Sequence of chain 1.B:
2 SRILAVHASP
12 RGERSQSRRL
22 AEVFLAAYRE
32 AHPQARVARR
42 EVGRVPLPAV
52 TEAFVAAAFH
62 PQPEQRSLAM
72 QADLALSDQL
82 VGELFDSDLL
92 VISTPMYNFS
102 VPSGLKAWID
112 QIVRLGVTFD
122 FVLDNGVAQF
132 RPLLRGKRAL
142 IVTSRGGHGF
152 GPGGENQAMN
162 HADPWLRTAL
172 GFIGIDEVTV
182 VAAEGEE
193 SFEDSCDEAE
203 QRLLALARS

This small molecule binds to this protein.
Small molecule (SMILES): CN(C)c1ccc(/N=N/c2ccccc2C(=O)O)cc1

Binding-site contacts:
Ligand atom C2' contacts residue PHE131 of chain 1.A at 4.0 Å (hydrophobic).
Ligand atom CHZ contacts residue ASN157 of chain 1.B at 3.4 Å.
Ligand atom C5 contacts residue FMN1 of chain 1.G at 3.4 Å.
Ligand atom N1' contacts residue PHE131 of chain 1.A at 3.8 Å.
Ligand atom C5' contacts residue GLY148 of chain 1.B at 3.5 Å.
Ligand atom C1' contacts residue FMN1 of chain 1.G at 3.6 Å.
Ligand atom C3 contacts residue PHE60 of chain 1.A at 3.1 Å (hydrophobic).
Ligand atom C contacts residue GLU188 of chain 1.B at 3.5 Å.
Ligand atom C5' contacts residue PHE131 of chain 1.A at 3.7 Å (hydrophobic).
Ligand atom O contacts residue GLY147 of chain 1.B at 3.8 Å.
Ligand atom C3 contacts residue FMN1 of chain 1.G at 3.4 Å.
Ligand atom C2' contacts residue FMN1 of chain 1.G at 4.1 Å.
Ligand atom C4 contacts residue FMN1 of chain 1.G at 3.4 Å.
Ligand atom C6' contacts residue GLY148 of chain 1.B at 3.8 Å.
Ligand atom N1 contacts residue FMN1 of chain 1.G at 3.4 Å (h-bond).
Ligand atom N1 contacts residue PHE131 of chain 1.A at 3.7 Å.
Ligand atom C2' contacts residue PHE100 of chain 1.B at 3.7 Å (hydrophobic).
Ligand atom C6' contacts residue PHE131 of chain 1.A at 3.1 Å (hydrophobic).
Ligand atom C5 contacts residue PHE120 of chain 1.A at 3.9 Å (hydrophobic).
Ligand atom OXT contacts residue FMN1 of chain 1.G at 3.4 Å.
Ligand atom C4' contacts residue PHE151 of chain 1.B at 4.0 Å (hydrophobic).
Ligand atom CHZ contacts residue HIS149 of chain 1.B at 3.3 Å.
Ligand atom C1 contacts residue FMN1 of chain 1.G at 3.4 Å.
Ligand atom C2' contacts residue PHE173 of chain 1.A at 3.7 Å (hydrophobic).
Ligand atom O contacts residue GLU188 of chain 1.B at 3.0 Å (salt-bridge).
Ligand atom C contacts residue FMN1 of chain 1.G at 3.4 Å.
Ligand atom C3' contacts residue PHE151 of chain 1.B at 3.8 Å (hydrophobic).
Ligand atom C1' contacts residue PHE131 of chain 1.A at 3.5 Å (hydrophobic).
Ligand atom C4 contacts residue PHE120 of chain 1.A at 3.9 Å (hydrophobic).
Ligand atom CHX contacts residue ASN157 of chain 1.B at 3.4 Å.
Ligand atom O contacts residue FMN1 of chain 1.G at 3.8 Å.
Ligand atom C6 contacts residue FMN1 of chain 1.G at 3.4 Å.
Ligand atom C2 contacts residue FMN1 of chain 1.G at 3.4 Å.
Ligand atom C5 contacts residue ASN99 of chain 1.B at 3.7 Å.
Ligand atom N1' contacts residue FMN1 of chain 1.G at 3.2 Å (h-bond).
Ligand atom O contacts residue PHE131 of chain 1.A at 4.0 Å.
Ligand atom OXT contacts residue GLU188 of chain 1.B at 3.1 Å (salt-bridge).
Ligand atom C6' contacts residue FMN1 of chain 1.G at 3.8 Å.
Ligand atom C4 contacts residue PHE60 of chain 1.A at 3.4 Å (hydrophobic).
Ligand atom N10 contacts residue ASN157 of chain 1.B at 3.6 Å (h-bond).

Sequence of chain 1.A:
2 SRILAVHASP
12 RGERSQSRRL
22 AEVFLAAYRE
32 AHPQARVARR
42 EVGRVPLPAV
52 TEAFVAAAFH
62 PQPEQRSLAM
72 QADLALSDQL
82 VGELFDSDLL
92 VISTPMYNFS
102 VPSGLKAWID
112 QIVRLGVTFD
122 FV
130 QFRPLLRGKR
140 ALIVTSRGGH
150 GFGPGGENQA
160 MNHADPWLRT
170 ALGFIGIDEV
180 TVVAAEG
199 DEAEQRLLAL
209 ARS